Sequence of chain 1.E:
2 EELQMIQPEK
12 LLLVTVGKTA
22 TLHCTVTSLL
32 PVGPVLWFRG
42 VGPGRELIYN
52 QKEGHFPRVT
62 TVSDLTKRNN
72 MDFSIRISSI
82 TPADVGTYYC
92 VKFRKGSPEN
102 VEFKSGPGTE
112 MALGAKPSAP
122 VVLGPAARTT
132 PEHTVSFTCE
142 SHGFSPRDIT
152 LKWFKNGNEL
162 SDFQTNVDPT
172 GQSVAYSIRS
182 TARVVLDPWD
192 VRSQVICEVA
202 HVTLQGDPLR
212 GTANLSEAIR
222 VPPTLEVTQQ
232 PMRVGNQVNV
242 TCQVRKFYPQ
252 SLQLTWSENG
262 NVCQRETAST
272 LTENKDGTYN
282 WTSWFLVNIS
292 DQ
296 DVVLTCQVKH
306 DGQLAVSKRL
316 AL

Binding-site contacts:
Ligand atom C3 contacts residue TRP285 of chain 1.E at 3.5 Å (hydrophobic).
Ligand atom O4 contacts residue TRP285 of chain 1.E at 3.7 Å.
Ligand atom O5 contacts residue ASN240 of chain 1.E at 2.3 Å (h-bond).
Ligand atom C6 contacts residue THR242 of chain 1.E at 4.2 Å.
Ligand atom C7 contacts residue TRP285 of chain 1.E at 4.0 Å (hydrophobic).
Ligand atom C5 contacts residue THR242 of chain 1.E at 4.0 Å.
Ligand atom C1 contacts residue TRP285 of chain 1.E at 4.0 Å (hydrophobic).
Ligand atom O6 contacts residue THR242 of chain 1.E at 3.6 Å.
Ligand atom C2 contacts residue TRP285 of chain 1.E at 4.0 Å (hydrophobic).
Ligand atom O5 contacts residue GLN231 of chain 1.E at 4.2 Å.
Ligand atom C5 contacts residue ASN240 of chain 1.E at 3.6 Å.
Ligand atom C8 contacts residue LEU287 of chain 1.E at 4.2 Å (hydrophobic).
Ligand atom C3 contacts residue ASN240 of chain 1.E at 3.8 Å.
Ligand atom O3 contacts residue TRP285 of chain 1.E at 3.9 Å.
Ligand atom C1 contacts residue THR242 of chain 1.E at 4.1 Å.
Ligand atom C5 contacts residue TRP285 of chain 1.E at 4.2 Å (hydrophobic).
Ligand atom N2 contacts residue TRP285 of chain 1.E at 3.4 Å.
Ligand atom C4 contacts residue TRP285 of chain 1.E at 4.2 Å (hydrophobic).
Ligand atom N2 contacts residue ASN240 of chain 1.E at 3.0 Å (h-bond).
Ligand atom C7 contacts residue ASN240 of chain 1.E at 4.0 Å.
Ligand atom O6 contacts residue GLN231 of chain 1.E at 4.2 Å.
Ligand atom C2 contacts residue ASN240 of chain 1.E at 2.5 Å.
Ligand atom C8 contacts residue TRP285 of chain 1.E at 3.6 Å (hydrophobic).
Ligand atom C4 contacts residue ASN240 of chain 1.E at 4.3 Å.
Ligand atom O5 contacts residue THR242 of chain 1.E at 3.7 Å.
Ligand atom C1 contacts residue ASN240 of chain 1.E at 1.4 Å.

A protein and the small-molecule ligand that binds it are described below.
Small molecule (SMILES): CC(=O)N[C@@H]1[C@@H](O)[C@H](O)[C@@H](CO)O[C@H]1O